Sequence of chain 1.A:
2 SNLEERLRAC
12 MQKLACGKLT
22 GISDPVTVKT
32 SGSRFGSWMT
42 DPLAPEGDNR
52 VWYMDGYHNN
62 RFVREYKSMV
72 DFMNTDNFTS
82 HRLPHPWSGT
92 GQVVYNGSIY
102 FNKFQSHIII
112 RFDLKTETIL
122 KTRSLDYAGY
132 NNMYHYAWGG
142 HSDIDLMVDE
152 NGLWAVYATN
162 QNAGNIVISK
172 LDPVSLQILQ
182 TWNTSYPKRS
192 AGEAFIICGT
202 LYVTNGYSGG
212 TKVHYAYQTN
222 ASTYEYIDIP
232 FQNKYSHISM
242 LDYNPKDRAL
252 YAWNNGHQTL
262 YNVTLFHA

This small molecule binds to this protein.
Small molecule (SMILES): CC(=O)N[C@@H]1[C@@H](O)[C@H](O)[C@@H](CO)O[C@H]1O

Binding-site contacts:
Ligand atom N2 contacts residue GLU6 of chain 1.A at 3.3 Å (salt-bridge).
Ligand atom C4 contacts residue ASN97 of chain 1.A at 4.2 Å.
Ligand atom C5 contacts residue ASN97 of chain 1.A at 3.7 Å.
Ligand atom C7 contacts residue GLU6 of chain 1.A at 4.0 Å.
Ligand atom C7 contacts residue ASN97 of chain 1.A at 3.5 Å.
Ligand atom N2 contacts residue LEU44 of chain 1.A at 4.4 Å.
Ligand atom C3 contacts residue ASN97 of chain 1.A at 3.8 Å.
Ligand atom C2 contacts residue GLU6 of chain 1.A at 4.3 Å.
Ligand atom C1 contacts residue GLU6 of chain 1.A at 4.5 Å.
Ligand atom N2 contacts residue ASN97 of chain 1.A at 2.9 Å (h-bond).
Ligand atom C2 contacts residue ASN97 of chain 1.A at 2.4 Å.
Ligand atom C8 contacts residue TYR96 of chain 1.A at 3.7 Å (hydrophobic).
Ligand atom C8 contacts residue LEU44 of chain 1.A at 3.7 Å (hydrophobic).
Ligand atom C8 contacts residue GLU6 of chain 1.A at 3.6 Å.
Ligand atom O5 contacts residue ASN97 of chain 1.A at 2.4 Å (h-bond).
Ligand atom C7 contacts residue LEU44 of chain 1.A at 4.3 Å (hydrophobic).
Ligand atom C1 contacts residue ASN97 of chain 1.A at 1.4 Å.
Ligand atom O7 contacts residue ASN97 of chain 1.A at 3.7 Å.